Sequence of chain 1.E:
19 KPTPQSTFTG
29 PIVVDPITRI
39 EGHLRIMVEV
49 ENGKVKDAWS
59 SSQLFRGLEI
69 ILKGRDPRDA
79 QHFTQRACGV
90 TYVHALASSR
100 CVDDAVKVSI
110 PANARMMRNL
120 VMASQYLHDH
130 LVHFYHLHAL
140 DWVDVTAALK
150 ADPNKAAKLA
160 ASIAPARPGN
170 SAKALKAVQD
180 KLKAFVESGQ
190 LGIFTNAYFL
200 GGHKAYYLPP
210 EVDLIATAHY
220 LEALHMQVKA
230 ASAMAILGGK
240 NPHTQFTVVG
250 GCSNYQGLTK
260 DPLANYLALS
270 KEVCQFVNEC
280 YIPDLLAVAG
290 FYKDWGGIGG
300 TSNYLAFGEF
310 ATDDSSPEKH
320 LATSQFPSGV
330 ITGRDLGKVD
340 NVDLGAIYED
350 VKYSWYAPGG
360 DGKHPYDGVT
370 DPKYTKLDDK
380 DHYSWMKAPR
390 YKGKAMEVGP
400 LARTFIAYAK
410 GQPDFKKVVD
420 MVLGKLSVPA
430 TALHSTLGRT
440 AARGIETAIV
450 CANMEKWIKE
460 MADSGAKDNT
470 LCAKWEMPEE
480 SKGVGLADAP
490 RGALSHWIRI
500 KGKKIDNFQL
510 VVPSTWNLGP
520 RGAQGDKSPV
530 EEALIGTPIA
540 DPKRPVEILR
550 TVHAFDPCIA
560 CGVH

Binding-site contacts:
Ligand atom C3 contacts residue PRO512 of chain 1.E at 3.7 Å (hydrophobic).
Ligand atom N2 contacts residue CSO89 of chain 1.E at 3.3 Å (h-bond).
Ligand atom O3 contacts residue LEU493 of chain 1.E at 3.5 Å.
Ligand atom O3 contacts residue HIS93 of chain 1.E at 3.4 Å (h-bond).
Ligand atom N1 contacts residue CYS557 of chain 1.E at 4.0 Å.
Ligand atom C3 contacts residue CYS560 of chain 1.E at 2.9 Å (hydrophobic).
Ligand atom C3 contacts residue HIS93 of chain 1.E at 3.5 Å.
Ligand atom N2 contacts residue ALA488 of chain 1.E at 3.5 Å.
Ligand atom C2 contacts residue ARG490 of chain 1.E at 3.5 Å.
Ligand atom N1 contacts residue VAL511 of chain 1.E at 3.7 Å.
Ligand atom O3 contacts residue PRO512 of chain 1.E at 3.4 Å.
Ligand atom C3 contacts residue VAL511 of chain 1.E at 3.5 Å (hydrophobic).
Ligand atom FE contacts residue CYS560 of chain 1.E at 2.2 Å.
Ligand atom N1 contacts residue CYS560 of chain 1.E at 3.4 Å.
Ligand atom O3 contacts residue CSO89 of chain 1.E at 4.1 Å.
Ligand atom C1 contacts residue SER513 of chain 1.E at 3.8 Å.
Ligand atom C1 contacts residue CYS557 of chain 1.E at 3.9 Å (hydrophobic).
Ligand atom C2 contacts residue ALA488 of chain 1.E at 3.9 Å (hydrophobic).
Ligand atom C1 contacts residue VAL511 of chain 1.E at 3.6 Å (hydrophobic).
Ligand atom N2 contacts residue PRO489 of chain 1.E at 3.5 Å (h-bond).
Ligand atom N2 contacts residue ARG490 of chain 1.E at 3.0 Å (salt-bridge).
Ligand atom N1 contacts residue PRO512 of chain 1.E at 3.5 Å.
Ligand atom C2 contacts residue CYS560 of chain 1.E at 4.1 Å (hydrophobic).
Ligand atom FE contacts residue HIS93 of chain 1.E at 4.1 Å.
Ligand atom O3 contacts residue CYS560 of chain 1.E at 3.7 Å.
Ligand atom O3 contacts residue ALA488 of chain 1.E at 3.9 Å.
Ligand atom C1 contacts residue NI1 of chain 1.W at 3.8 Å.
Ligand atom O3 contacts residue VAL92 of chain 1.E at 3.6 Å.
Ligand atom FE contacts residue CSO89 of chain 1.E at 2.1 Å.
Ligand atom C1 contacts residue PRO512 of chain 1.E at 3.6 Å (hydrophobic).
Ligand atom N1 contacts residue ARG490 of chain 1.E at 3.7 Å.
Ligand atom C3 contacts residue VAL92 of chain 1.E at 3.8 Å (hydrophobic).
Ligand atom C1 contacts residue CSO89 of chain 1.E at 3.2 Å.
Ligand atom C1 contacts residue CYS560 of chain 1.E at 2.9 Å (hydrophobic).
Ligand atom FE contacts residue NI1 of chain 1.W at 2.9 Å.
Ligand atom C2 contacts residue CSO89 of chain 1.E at 2.5 Å.
Ligand atom C3 contacts residue CSO89 of chain 1.E at 3.2 Å.
Ligand atom O3 contacts residue VAL511 of chain 1.E at 3.3 Å.
Ligand atom C1 contacts residue ARG490 of chain 1.E at 3.6 Å.
Ligand atom N1 contacts residue SER513 of chain 1.E at 2.8 Å (h-bond).

The small molecule below binds the protein below.
Small molecule (SMILES): N#C[Fe](=C=O)C#N